Binding-site contacts:
Ligand atom CA contacts residue VAL81 of chain 2.A at 4.0 Å (hydrophobic).
Ligand atom CE2 contacts residue PRO284 of chain 2.A at 3.9 Å (hydrophobic).
Ligand atom CD3 contacts residue THR228 of chain 2.A at 3.5 Å.
Ligand atom OHB contacts residue ALA166 of chain 2.A at 3.5 Å.
Ligand atom CD2 contacts residue MET61 of chain 2.A at 2.9 Å (hydrophobic).
Ligand atom OB contacts residue HEM1 of chain 2.B at 3.4 Å.
Ligand atom CZA contacts residue MET61 of chain 2.A at 4.2 Å (hydrophobic).
Ligand atom CE4 contacts residue VAL77 of chain 2.A at 3.4 Å (hydrophobic).
Ligand atom CGA contacts residue MET61 of chain 2.A at 4.1 Å (hydrophobic).
Ligand atom NA contacts residue VAL82 of chain 2.A at 4.1 Å.
Ligand atom CAA contacts residue SO41 of chain 2.D at 4.0 Å.
Ligand atom CZB contacts residue VAL77 of chain 2.A at 3.8 Å (hydrophobic).
Ligand atom CE3 contacts residue PHE167 of chain 2.A at 3.7 Å (hydrophobic).
Ligand atom CAA contacts residue VAL82 of chain 2.A at 3.6 Å (hydrophobic).
Ligand atom CE4 contacts residue THR76 of chain 2.A at 4.1 Å.
Ligand atom CGA contacts residue SO41 of chain 2.D at 3.5 Å.
Ligand atom CD4 contacts residue VAL77 of chain 2.A at 4.0 Å (hydrophobic).
Ligand atom NB contacts residue VAL81 of chain 2.A at 3.6 Å (h-bond).
Ligand atom CE3 contacts residue THR228 of chain 2.A at 3.8 Å.
Ligand atom OHA contacts residue PRO284 of chain 2.A at 3.3 Å.
Ligand atom CZB contacts residue PHE167 of chain 2.A at 3.8 Å (hydrophobic).
Ligand atom NA contacts residue ASN84 of chain 2.A at 4.0 Å.
Ligand atom CD1 contacts residue SO41 of chain 2.D at 3.0 Å.
Ligand atom CGB contacts residue PHE167 of chain 2.A at 3.8 Å (hydrophobic).
Ligand atom CBA contacts residue SO41 of chain 2.D at 3.2 Å.
Ligand atom OHB contacts residue TRP181 of chain 2.A at 4.0 Å.
Ligand atom CB contacts residue ASN84 of chain 2.A at 3.7 Å.
Ligand atom CBB contacts residue SO41 of chain 2.D at 3.3 Å.
Ligand atom CE1 contacts residue GLN384 of chain 2.A at 3.8 Å.
Ligand atom CZA contacts residue PRO284 of chain 2.A at 3.9 Å (hydrophobic).
Ligand atom OB contacts residue ASN84 of chain 2.A at 2.9 Å (h-bond).
Ligand atom CA contacts residue SO41 of chain 2.D at 4.1 Å.
Ligand atom CE2 contacts residue MET61 of chain 2.A at 3.1 Å (hydrophobic).
Ligand atom CE4 contacts residue PHE167 of chain 2.A at 3.8 Å (hydrophobic).
Ligand atom CD4 contacts residue PHE167 of chain 2.A at 3.8 Å (hydrophobic).
Ligand atom CD3 contacts residue ALA232 of chain 2.A at 4.2 Å (hydrophobic).
Ligand atom CAA contacts residue VAL81 of chain 2.A at 4.1 Å (hydrophobic).
Ligand atom NA contacts residue HEM1 of chain 2.B at 4.0 Å.
Ligand atom CD3 contacts residue PHE167 of chain 2.A at 3.7 Å (hydrophobic).
Ligand atom OHB contacts residue VAL77 of chain 2.A at 3.9 Å.

A small-molecule ligand and the protein it binds are described below.
Small molecule (SMILES): O=C1N[C@@H](Cc2ccc(O)cc2)CN[C@H]1Cc1ccc(O)cc1

Sequence of chain 2.A:
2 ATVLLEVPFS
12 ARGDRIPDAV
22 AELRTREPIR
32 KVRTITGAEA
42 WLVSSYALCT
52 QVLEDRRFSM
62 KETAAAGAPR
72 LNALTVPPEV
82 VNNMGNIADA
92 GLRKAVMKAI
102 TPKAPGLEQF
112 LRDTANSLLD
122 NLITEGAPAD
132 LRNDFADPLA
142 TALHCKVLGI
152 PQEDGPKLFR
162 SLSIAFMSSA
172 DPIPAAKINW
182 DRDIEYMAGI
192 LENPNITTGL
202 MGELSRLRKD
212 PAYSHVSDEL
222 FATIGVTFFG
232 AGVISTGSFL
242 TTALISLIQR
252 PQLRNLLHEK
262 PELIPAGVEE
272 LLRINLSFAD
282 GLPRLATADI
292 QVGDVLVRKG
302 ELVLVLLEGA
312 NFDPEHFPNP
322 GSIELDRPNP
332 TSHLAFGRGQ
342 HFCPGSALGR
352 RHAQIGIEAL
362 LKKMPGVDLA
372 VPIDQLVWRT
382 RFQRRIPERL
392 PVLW